Binding-site contacts:
Ligand atom P2 contacts residue THR349 of chain 1.E at 3.6 Å.
Ligand atom O4 contacts residue THR438 of chain 1.E at 3.5 Å (h-bond).
Ligand atom O5 contacts residue LEU347 of chain 1.E at 3.7 Å.
Ligand atom C6 contacts residue SER353 of chain 1.E at 3.7 Å.
Ligand atom C4 contacts residue GLY434 of chain 1.E at 3.3 Å.
Ligand atom O6 contacts residue THR349 of chain 1.E at 3.1 Å (h-bond).
Ligand atom O4 contacts residue GLY436 of chain 1.E at 3.7 Å.
Ligand atom O5P contacts residue THR350 of chain 1.E at 2.7 Å (h-bond).
Ligand atom C6 contacts residue THR438 of chain 1.E at 3.5 Å.
Ligand atom C5 contacts residue GLY434 of chain 1.E at 3.4 Å.
Ligand atom O4P contacts residue SER353 of chain 1.E at 2.7 Å (h-bond).
Ligand atom P2 contacts residue SER435 of chain 1.E at 3.5 Å.
Ligand atom O4P contacts residue THR348 of chain 1.E at 2.5 Å (h-bond).
Ligand atom O3P contacts residue ARG405 of chain 1.E at 2.8 Å (salt-bridge).
Ligand atom O5P contacts residue SER435 of chain 1.E at 2.7 Å (h-bond).
Ligand atom O4 contacts residue TYR437 of chain 1.E at 2.8 Å (h-bond).
Ligand atom O2 contacts residue LEU347 of chain 1.E at 3.5 Å.
Ligand atom O3 contacts residue GLY430 of chain 1.E at 3.2 Å.
Ligand atom O3 contacts residue TRP398 of chain 1.E at 3.6 Å.
Ligand atom O6P contacts residue GLY436 of chain 1.E at 2.9 Å (h-bond).
Ligand atom O3P contacts residue TRP398 of chain 1.E at 2.8 Å (h-bond).
Ligand atom C3 contacts residue ARG432 of chain 1.E at 3.3 Å.
Ligand atom O5P contacts residue THR348 of chain 1.E at 3.7 Å.
Ligand atom P2 contacts residue THR348 of chain 1.E at 3.5 Å.
Ligand atom O6P contacts residue SER435 of chain 1.E at 3.2 Å (h-bond).
Ligand atom C3 contacts residue GLY434 of chain 1.E at 3.5 Å.
Ligand atom O4 contacts residue GLY434 of chain 1.E at 2.6 Å (h-bond).
Ligand atom C6 contacts residue LEU347 of chain 1.E at 3.6 Å (hydrophobic).
Ligand atom O1P contacts residue ARG405 of chain 1.E at 2.7 Å (salt-bridge).
Ligand atom O5P contacts residue THR349 of chain 1.E at 3.4 Å (h-bond).
Ligand atom P2 contacts residue SER353 of chain 1.E at 3.6 Å.
Ligand atom O4P contacts residue ARG352 of chain 1.E at 3.8 Å.
Ligand atom P1 contacts residue ARG405 of chain 1.E at 3.6 Å.
Ligand atom O6P contacts residue SER353 of chain 1.E at 3.6 Å (h-bond).
Ligand atom O6 contacts residue THR348 of chain 1.E at 3.6 Å.
Ligand atom O1 contacts residue GLY434 of chain 1.E at 3.8 Å.
Ligand atom O2P contacts residue GLY434 of chain 1.E at 2.9 Å (h-bond).
Ligand atom O2P contacts residue PRO433 of chain 1.E at 3.8 Å.
Ligand atom O3 contacts residue ARG432 of chain 1.E at 2.7 Å (salt-bridge).
Ligand atom O2 contacts residue GLY430 of chain 1.E at 3.5 Å (h-bond).

A small-molecule ligand and the protein it binds are described below.
Small molecule (SMILES): O=P(O)(O)OC[C@H]1O[C@](O)(COP(=O)(O)O)[C@@H](O)[C@@H]1O

Sequence of chain 1.E:
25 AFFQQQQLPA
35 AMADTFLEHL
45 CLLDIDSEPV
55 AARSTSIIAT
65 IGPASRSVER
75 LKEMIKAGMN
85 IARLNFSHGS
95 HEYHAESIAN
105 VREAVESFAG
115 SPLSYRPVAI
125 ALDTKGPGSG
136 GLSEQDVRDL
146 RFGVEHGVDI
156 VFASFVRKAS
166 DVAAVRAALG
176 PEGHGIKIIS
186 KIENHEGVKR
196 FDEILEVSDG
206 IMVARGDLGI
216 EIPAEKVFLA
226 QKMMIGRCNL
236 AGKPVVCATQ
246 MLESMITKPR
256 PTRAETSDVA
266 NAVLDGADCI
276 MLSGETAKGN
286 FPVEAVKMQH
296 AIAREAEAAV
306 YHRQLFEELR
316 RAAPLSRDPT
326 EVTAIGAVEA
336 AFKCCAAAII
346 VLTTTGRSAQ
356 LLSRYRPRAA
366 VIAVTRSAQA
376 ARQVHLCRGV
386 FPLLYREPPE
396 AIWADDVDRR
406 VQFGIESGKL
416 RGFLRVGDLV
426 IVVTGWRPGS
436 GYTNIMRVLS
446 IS